Binding-site contacts:
Ligand atom P1 contacts residue ARG97 of chain 2.C at 3.6 Å.
Ligand atom P1 contacts residue LYS23 of chain 3.C at 3.7 Å.
Ligand atom O13 contacts residue TYR103 of chain 2.C at 3.7 Å.
Ligand atom O14 contacts residue HIS138 of chain 2.C at 3.0 Å (h-bond).
Ligand atom O15 contacts residue TYR105 of chain 2.C at 2.6 Å (h-bond).
Ligand atom O14 contacts residue FE21 of chain 2.K at 1.9 Å.
Ligand atom C1 contacts residue LEU144 of chain 2.C at 4.2 Å (hydrophobic).
Ligand atom O6 contacts residue GLU142 of chain 2.C at 2.5 Å (salt-bridge).
Ligand atom C1 contacts residue PHE182 of chain 2.C at 3.8 Å (hydrophobic).
Ligand atom C2 contacts residue TYR105 of chain 2.C at 3.9 Å (hydrophobic).
Ligand atom O15 contacts residue FE21 of chain 2.K at 4.2 Å.
Ligand atom P1 contacts residue HIS180 of chain 2.C at 4.3 Å.
Ligand atom O13 contacts residue TYR105 of chain 2.C at 4.1 Å.
Ligand atom O15 contacts residue LYS23 of chain 3.C at 2.8 Å (salt-bridge).
Ligand atom O13 contacts residue ASN135 of chain 2.C at 2.9 Å (h-bond).
Ligand atom C2 contacts residue LYS23 of chain 3.C at 4.3 Å.
Ligand atom O13 contacts residue HIS180 of chain 2.C at 4.1 Å.
Ligand atom O13 contacts residue ARG97 of chain 2.C at 2.7 Å (salt-bridge).
Ligand atom O15 contacts residue ARG97 of chain 2.C at 3.5 Å (salt-bridge).
Ligand atom O14 contacts residue ASN135 of chain 2.C at 3.8 Å.
Ligand atom C2 contacts residue FE21 of chain 2.K at 3.5 Å.
Ligand atom C3 contacts residue FE21 of chain 2.K at 3.3 Å.
Ligand atom P1 contacts residue FE21 of chain 2.K at 3.1 Å.
Ligand atom O13 contacts residue FE21 of chain 2.K at 3.7 Å.
Ligand atom C2 contacts residue TYR103 of chain 2.C at 4.2 Å (hydrophobic).
Ligand atom P1 contacts residue ASN135 of chain 2.C at 3.9 Å.
Ligand atom C3 contacts residue GLU142 of chain 2.C at 3.6 Å.
Ligand atom O6 contacts residue FE21 of chain 2.K at 2.3 Å.
Ligand atom C1 contacts residue FE21 of chain 2.K at 4.2 Å.
Ligand atom O14 contacts residue HIS180 of chain 2.C at 3.5 Å (h-bond).
Ligand atom C3 contacts residue HIS180 of chain 2.C at 4.2 Å.
Ligand atom O6 contacts residue HIS180 of chain 2.C at 3.4 Å (h-bond).
Ligand atom C3 contacts residue PHE182 of chain 2.C at 4.0 Å (hydrophobic).
Ligand atom O6 contacts residue PHE182 of chain 2.C at 4.0 Å.
Ligand atom P1 contacts residue TYR105 of chain 2.C at 3.7 Å.
Ligand atom C2 contacts residue GLU142 of chain 2.C at 4.2 Å.
Ligand atom O14 contacts residue GLU142 of chain 2.C at 4.0 Å.
Ligand atom O14 contacts residue LYS23 of chain 3.C at 3.2 Å (salt-bridge).
Ligand atom C1 contacts residue GLU142 of chain 2.C at 3.6 Å.
Ligand atom O6 contacts residue LEU144 of chain 2.C at 4.2 Å.

Sequence of chain 3.C:
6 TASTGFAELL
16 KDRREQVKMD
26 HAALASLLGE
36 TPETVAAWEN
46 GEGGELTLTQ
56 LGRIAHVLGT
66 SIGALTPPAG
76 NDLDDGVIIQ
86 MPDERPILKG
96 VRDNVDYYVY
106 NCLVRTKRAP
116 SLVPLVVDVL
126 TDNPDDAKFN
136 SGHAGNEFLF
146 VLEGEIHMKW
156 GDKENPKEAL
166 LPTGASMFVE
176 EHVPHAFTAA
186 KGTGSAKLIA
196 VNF

A small-molecule ligand and the protein it binds are described below.
Small molecule (SMILES): C[C@H](O)CP(=O)(O)O

Sequence of chain 2.C:
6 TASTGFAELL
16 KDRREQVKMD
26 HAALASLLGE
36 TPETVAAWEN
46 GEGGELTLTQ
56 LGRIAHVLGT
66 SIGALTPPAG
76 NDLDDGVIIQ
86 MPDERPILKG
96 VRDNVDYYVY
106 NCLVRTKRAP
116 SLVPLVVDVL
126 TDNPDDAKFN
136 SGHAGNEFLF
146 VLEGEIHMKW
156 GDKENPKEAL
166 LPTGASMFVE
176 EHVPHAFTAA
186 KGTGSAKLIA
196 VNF